Sequence of chain 1.A:
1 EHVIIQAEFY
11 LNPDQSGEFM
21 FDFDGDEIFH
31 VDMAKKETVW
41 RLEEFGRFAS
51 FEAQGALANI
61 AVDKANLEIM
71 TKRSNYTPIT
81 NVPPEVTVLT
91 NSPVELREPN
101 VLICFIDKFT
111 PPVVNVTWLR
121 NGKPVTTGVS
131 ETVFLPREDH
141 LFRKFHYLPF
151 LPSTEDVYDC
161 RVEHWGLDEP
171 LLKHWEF

A protein and the small-molecule ligand that binds it are described below.
Small molecule (SMILES): CC(=O)N[C@@H]1[C@@H](O)[C@H](O)[C@@H](CO)O[C@H]1O

Binding-site contacts:
Ligand atom C8 contacts residue SER74 of chain 1.A at 4.0 Å.
Ligand atom O7 contacts residue ASN75 of chain 1.A at 3.7 Å.
Ligand atom C7 contacts residue ARG73 of chain 1.A at 4.0 Å.
Ligand atom C5 contacts residue ASN75 of chain 1.A at 3.6 Å.
Ligand atom C1 contacts residue ASN75 of chain 1.A at 1.5 Å.
Ligand atom C8 contacts residue LEU52 of chain 1.B at 3.8 Å (hydrophobic).
Ligand atom O5 contacts residue ASN75 of chain 1.A at 2.3 Å (h-bond).
Ligand atom C7 contacts residue ASN75 of chain 1.A at 3.6 Å.
Ligand atom N2 contacts residue ARG73 of chain 1.A at 3.5 Å (salt-bridge).
Ligand atom C4 contacts residue ASN75 of chain 1.A at 4.3 Å.
Ligand atom C3 contacts residue ASN75 of chain 1.A at 3.9 Å.
Ligand atom C2 contacts residue ASN75 of chain 1.A at 2.6 Å.
Ligand atom N2 contacts residue ASN75 of chain 1.A at 3.1 Å (h-bond).
Ligand atom C1 contacts residue ARG73 of chain 1.A at 4.2 Å.
Ligand atom C8 contacts residue ARG73 of chain 1.A at 3.7 Å.
Ligand atom C2 contacts residue ARG73 of chain 1.A at 4.5 Å.

Sequence of chain 1.B:
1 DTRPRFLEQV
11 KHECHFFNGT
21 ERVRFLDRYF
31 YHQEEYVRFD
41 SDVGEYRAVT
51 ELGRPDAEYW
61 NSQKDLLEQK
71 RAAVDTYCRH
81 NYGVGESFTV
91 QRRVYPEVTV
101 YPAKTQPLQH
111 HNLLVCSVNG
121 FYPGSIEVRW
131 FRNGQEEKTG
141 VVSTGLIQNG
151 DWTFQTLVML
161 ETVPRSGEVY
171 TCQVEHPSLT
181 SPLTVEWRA